Binding-site contacts:
Ligand atom O5 contacts residue GLN1071 of chain 1.G at 4.1 Å.
Ligand atom C1 contacts residue ASN717 of chain 1.G at 1.4 Å.
Ligand atom C4 contacts residue ASN717 of chain 1.G at 4.2 Å.
Ligand atom O6 contacts residue GLN926 of chain 1.G at 3.2 Å (h-bond).
Ligand atom C5 contacts residue ASN717 of chain 1.G at 3.6 Å.
Ligand atom C3 contacts residue ASN717 of chain 1.G at 3.8 Å.
Ligand atom C7 contacts residue ASN717 of chain 1.G at 3.6 Å.
Ligand atom O7 contacts residue ASN717 of chain 1.G at 3.9 Å.
Ligand atom C1 contacts residue GLN1071 of chain 1.G at 4.4 Å.
Ligand atom N2 contacts residue LEU922 of chain 1.G at 3.7 Å.
Ligand atom O4 contacts residue LEU922 of chain 1.G at 3.9 Å.
Ligand atom O5 contacts residue ASN717 of chain 1.G at 2.3 Å (h-bond).
Ligand atom C2 contacts residue ASN717 of chain 1.G at 2.4 Å.
Ligand atom N2 contacts residue ASN717 of chain 1.G at 2.9 Å (h-bond).
Ligand atom O6 contacts residue LEU922 of chain 1.G at 4.2 Å.
Ligand atom C7 contacts residue LEU922 of chain 1.G at 4.0 Å (hydrophobic).
Ligand atom C6 contacts residue GLN926 of chain 1.G at 4.2 Å.
Ligand atom C8 contacts residue ASN925 of chain 1.G at 4.4 Å.
Ligand atom C5 contacts residue GLN926 of chain 1.G at 4.4 Å.
Ligand atom C8 contacts residue LEU922 of chain 1.G at 3.5 Å (hydrophobic).

The protein below binds the small molecule below.
Small molecule (SMILES): CC(=O)N[C@H]1[C@H](O[C@H]2[C@H](O)[C@@H](NC(C)=O)CO[C@@H]2CO)O[C@H](CO)[C@@H](O)[C@@H]1O

Sequence of chain 1.G:
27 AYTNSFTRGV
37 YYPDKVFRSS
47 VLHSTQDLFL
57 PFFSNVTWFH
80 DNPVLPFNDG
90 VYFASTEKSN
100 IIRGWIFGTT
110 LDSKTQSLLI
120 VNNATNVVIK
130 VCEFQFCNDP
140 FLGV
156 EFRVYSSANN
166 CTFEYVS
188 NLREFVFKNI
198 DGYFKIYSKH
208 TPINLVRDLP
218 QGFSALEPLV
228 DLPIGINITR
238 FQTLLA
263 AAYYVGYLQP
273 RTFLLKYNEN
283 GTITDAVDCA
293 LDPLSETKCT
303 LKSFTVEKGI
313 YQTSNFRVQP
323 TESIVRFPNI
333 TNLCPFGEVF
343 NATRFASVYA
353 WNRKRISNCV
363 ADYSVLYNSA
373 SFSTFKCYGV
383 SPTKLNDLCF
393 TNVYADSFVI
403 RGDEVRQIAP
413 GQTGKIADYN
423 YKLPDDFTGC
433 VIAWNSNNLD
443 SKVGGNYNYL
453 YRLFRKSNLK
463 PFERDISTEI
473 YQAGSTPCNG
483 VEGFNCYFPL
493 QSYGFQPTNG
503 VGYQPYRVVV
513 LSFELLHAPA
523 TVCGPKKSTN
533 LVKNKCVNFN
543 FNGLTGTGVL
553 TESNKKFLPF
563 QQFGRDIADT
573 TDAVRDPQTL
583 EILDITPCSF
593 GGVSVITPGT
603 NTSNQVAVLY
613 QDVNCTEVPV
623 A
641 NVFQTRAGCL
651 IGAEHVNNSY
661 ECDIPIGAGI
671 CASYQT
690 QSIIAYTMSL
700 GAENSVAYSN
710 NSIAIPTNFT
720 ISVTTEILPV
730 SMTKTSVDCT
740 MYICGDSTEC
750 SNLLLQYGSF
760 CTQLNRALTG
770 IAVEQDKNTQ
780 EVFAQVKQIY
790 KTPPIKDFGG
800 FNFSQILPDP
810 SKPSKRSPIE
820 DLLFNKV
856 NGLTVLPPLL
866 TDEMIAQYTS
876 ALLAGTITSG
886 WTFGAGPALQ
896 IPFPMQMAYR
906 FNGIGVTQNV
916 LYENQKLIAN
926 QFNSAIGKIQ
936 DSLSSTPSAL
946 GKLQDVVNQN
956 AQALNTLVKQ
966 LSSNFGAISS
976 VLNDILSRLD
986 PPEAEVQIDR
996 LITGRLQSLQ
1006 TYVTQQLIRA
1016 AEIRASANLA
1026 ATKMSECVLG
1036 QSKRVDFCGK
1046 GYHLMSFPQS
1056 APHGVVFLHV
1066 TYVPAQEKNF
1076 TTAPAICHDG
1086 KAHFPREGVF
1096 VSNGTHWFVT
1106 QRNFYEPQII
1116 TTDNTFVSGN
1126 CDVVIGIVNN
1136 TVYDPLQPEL